Sequence of chain 1.C:
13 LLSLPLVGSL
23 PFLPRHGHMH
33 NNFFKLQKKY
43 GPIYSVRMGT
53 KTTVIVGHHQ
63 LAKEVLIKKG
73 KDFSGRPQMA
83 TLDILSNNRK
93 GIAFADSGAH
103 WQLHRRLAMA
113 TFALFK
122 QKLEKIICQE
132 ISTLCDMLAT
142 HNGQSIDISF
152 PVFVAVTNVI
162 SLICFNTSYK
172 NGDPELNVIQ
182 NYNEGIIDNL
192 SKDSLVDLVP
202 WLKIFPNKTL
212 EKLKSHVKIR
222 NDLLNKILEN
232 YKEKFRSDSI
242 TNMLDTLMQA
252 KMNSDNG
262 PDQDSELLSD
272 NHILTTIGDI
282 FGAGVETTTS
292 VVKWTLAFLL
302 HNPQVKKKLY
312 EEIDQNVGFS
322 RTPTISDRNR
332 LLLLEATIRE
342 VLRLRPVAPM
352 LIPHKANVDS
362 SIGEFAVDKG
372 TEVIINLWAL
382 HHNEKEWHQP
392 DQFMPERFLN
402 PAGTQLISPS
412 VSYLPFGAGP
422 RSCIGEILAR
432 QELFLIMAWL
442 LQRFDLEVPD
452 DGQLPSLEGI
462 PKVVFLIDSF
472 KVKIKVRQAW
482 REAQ

The protein below binds the small molecule below.
Small molecule (SMILES): CC(=O)[C@@]1(O)CC[C@H]2[C@@H]3CCC4=CC(=O)CC[C@]4(C)[C@H]3CC[C@@]21C

Binding-site contacts:
Ligand atom CAM contacts residue GLY283 of chain 1.C at 3.9 Å.
Ligand atom CAA contacts residue THR288 of chain 1.C at 3.6 Å.
Ligand atom CAG contacts residue LEU87 of chain 1.C at 4.1 Å (hydrophobic).
Ligand atom CAP contacts residue HEM1 of chain 1.I at 3.9 Å.
Ligand atom CAN contacts residue THR288 of chain 1.C at 4.1 Å.
Ligand atom CAC contacts residue VAL464 of chain 1.C at 3.7 Å (hydrophobic).
Ligand atom CAH contacts residue LEU87 of chain 1.C at 4.1 Å (hydrophobic).
Ligand atom CAQ contacts residue ASN184 of chain 1.C at 3.9 Å.
Ligand atom OAE contacts residue ILE187 of chain 1.C at 3.5 Å.
Ligand atom CAI contacts residue ILE188 of chain 1.C at 4.0 Å (hydrophobic).
Ligand atom CAB contacts residue VAL464 of chain 1.C at 4.1 Å (hydrophobic).
Ligand atom CAU contacts residue ALA284 of chain 1.C at 3.8 Å (hydrophobic).
Ligand atom CAM contacts residue GLU287 of chain 1.C at 4.0 Å.
Ligand atom OAE contacts residue GLY283 of chain 1.C at 4.2 Å.
Ligand atom CAG contacts residue GLY279 of chain 1.C at 4.0 Å.
Ligand atom CAO contacts residue ILE353 of chain 1.C at 3.9 Å (hydrophobic).
Ligand atom CAX contacts residue ILE353 of chain 1.C at 4.0 Å (hydrophobic).
Ligand atom OAF contacts residue HEM1 of chain 1.I at 4.0 Å.
Ligand atom CAA contacts residue VAL348 of chain 1.C at 3.6 Å (hydrophobic).
Ligand atom CAR contacts residue GLY283 of chain 1.C at 4.1 Å.
Ligand atom OAF contacts residue ALA284 of chain 1.C at 3.8 Å.
Ligand atom CAO contacts residue ALA95 of chain 1.C at 3.9 Å (hydrophobic).
Ligand atom CAB contacts residue LEU87 of chain 1.C at 3.8 Å (hydrophobic).
Ligand atom CAC contacts residue PHE96 of chain 1.C at 4.0 Å (hydrophobic).
Ligand atom CAN contacts residue VAL465 of chain 1.C at 3.8 Å (hydrophobic).
Ligand atom CAJ contacts residue ASP280 of chain 1.C at 3.6 Å.
Ligand atom CAK contacts residue VAL465 of chain 1.C at 3.9 Å (hydrophobic).
Ligand atom CAT contacts residue ALA284 of chain 1.C at 3.9 Å (hydrophobic).
Ligand atom CAL contacts residue ALA95 of chain 1.C at 3.4 Å (hydrophobic).
Ligand atom OAF contacts residue THR288 of chain 1.C at 3.8 Å.
Ligand atom OAD contacts residue ILE353 of chain 1.C at 3.8 Å.
Ligand atom CAH contacts residue ASP280 of chain 1.C at 3.4 Å.
Ligand atom CAG contacts residue GLY283 of chain 1.C at 3.9 Å.
Ligand atom CAI contacts residue ILE187 of chain 1.C at 4.0 Å (hydrophobic).
Ligand atom CAO contacts residue HEM1 of chain 1.I at 3.6 Å.
Ligand atom OAD contacts residue HEM1 of chain 1.I at 3.1 Å.
Ligand atom CAQ contacts residue GLY283 of chain 1.C at 4.0 Å.
Ligand atom OAE contacts residue ASN184 of chain 1.C at 2.9 Å (h-bond).
Ligand atom CAT contacts residue GLY283 of chain 1.C at 4.1 Å.
Ligand atom CAQ contacts residue ILE187 of chain 1.C at 4.1 Å (hydrophobic).